A small-molecule ligand and the protein it binds are described below.
Small molecule (SMILES): CC(=O)N[C@@H]1[C@@H](O)[C@H](O)[C@@H](CO)O[C@H]1O

Sequence of chain 1.M:
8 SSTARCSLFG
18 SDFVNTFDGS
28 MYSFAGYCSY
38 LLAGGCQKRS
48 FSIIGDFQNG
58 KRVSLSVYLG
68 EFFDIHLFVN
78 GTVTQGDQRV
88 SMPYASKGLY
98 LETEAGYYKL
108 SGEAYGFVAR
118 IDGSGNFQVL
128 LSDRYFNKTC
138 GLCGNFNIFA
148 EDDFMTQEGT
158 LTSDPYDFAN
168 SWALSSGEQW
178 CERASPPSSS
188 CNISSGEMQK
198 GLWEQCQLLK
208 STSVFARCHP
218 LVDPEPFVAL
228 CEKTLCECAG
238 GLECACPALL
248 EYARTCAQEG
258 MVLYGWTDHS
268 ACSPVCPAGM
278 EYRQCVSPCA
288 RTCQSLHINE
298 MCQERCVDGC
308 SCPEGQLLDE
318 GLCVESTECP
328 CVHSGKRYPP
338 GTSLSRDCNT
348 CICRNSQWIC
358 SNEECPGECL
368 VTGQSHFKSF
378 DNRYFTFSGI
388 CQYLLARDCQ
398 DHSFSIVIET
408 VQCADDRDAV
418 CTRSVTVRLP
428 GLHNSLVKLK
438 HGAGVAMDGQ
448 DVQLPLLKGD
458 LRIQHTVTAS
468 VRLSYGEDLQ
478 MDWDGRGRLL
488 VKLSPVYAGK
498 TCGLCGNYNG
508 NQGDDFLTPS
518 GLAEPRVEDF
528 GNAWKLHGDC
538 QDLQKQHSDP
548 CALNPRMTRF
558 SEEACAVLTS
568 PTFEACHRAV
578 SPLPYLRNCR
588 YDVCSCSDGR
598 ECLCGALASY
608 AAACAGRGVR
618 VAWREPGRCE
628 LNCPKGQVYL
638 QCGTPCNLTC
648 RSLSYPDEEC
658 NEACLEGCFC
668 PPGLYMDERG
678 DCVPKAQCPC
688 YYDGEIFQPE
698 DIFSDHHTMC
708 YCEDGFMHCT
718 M

Binding-site contacts:
Ligand atom C2 contacts residue PHE75 of chain 1.M at 3.9 Å (hydrophobic).
Ligand atom O6 contacts residue ARG86 of chain 1.M at 4.4 Å.
Ligand atom O7 contacts residue VAL60 of chain 1.M at 4.3 Å.
Ligand atom O7 contacts residue ASN77 of chain 1.M at 2.5 Å (h-bond).
Ligand atom O5 contacts residue ASN77 of chain 1.M at 2.3 Å (h-bond).
Ligand atom O5 contacts residue PHE75 of chain 1.M at 3.8 Å.
Ligand atom C8 contacts residue ASN77 of chain 1.M at 3.2 Å.
Ligand atom O6 contacts residue PHE75 of chain 1.M at 3.9 Å.
Ligand atom C4 contacts residue ASN77 of chain 1.M at 4.0 Å.
Ligand atom C1 contacts residue ASN77 of chain 1.M at 1.5 Å.
Ligand atom O7 contacts residue VAL76 of chain 1.M at 4.2 Å.
Ligand atom C7 contacts residue PHE75 of chain 1.M at 4.4 Å (hydrophobic).
Ligand atom C7 contacts residue ASN77 of chain 1.M at 2.6 Å.
Ligand atom O6 contacts residue THR79 of chain 1.M at 4.5 Å.
Ligand atom C5 contacts residue ASN77 of chain 1.M at 3.6 Å.
Ligand atom C1 contacts residue PHE75 of chain 1.M at 4.0 Å (hydrophobic).
Ligand atom C2 contacts residue ASN77 of chain 1.M at 2.2 Å.
Ligand atom N2 contacts residue ASN77 of chain 1.M at 2.9 Å (h-bond).
Ligand atom O7 contacts residue PHE75 of chain 1.M at 3.3 Å.
Ligand atom C3 contacts residue ASN77 of chain 1.M at 3.6 Å.